Binding-site contacts:
Ligand atom C08 contacts residue ASP201 of chain 1.A at 3.9 Å.
Ligand atom C04 contacts residue ILE281 of chain 1.A at 3.7 Å (hydrophobic).
Ligand atom O03 contacts residue LYS214 of chain 1.A at 3.6 Å.
Ligand atom O04 contacts residue HIS199 of chain 1.A at 2.8 Å (h-bond).
Ligand atom O03 contacts residue THR196 of chain 1.A at 2.6 Å (h-bond).
Ligand atom O03 contacts residue ILE281 of chain 1.A at 4.0 Å.
Ligand atom O05 contacts residue HIS279 of chain 1.A at 3.2 Å (h-bond).
Ligand atom C02 contacts residue HIS199 of chain 1.A at 3.9 Å.
Ligand atom O01 contacts residue ASN294 of chain 1.A at 3.0 Å (h-bond).
Ligand atom C01 contacts residue ILE281 of chain 1.A at 3.7 Å (hydrophobic).
Ligand atom C05 contacts residue LEU188 of chain 1.A at 3.4 Å (hydrophobic).
Ligand atom C07 contacts residue GLN147 of chain 1.A at 3.3 Å.
Ligand atom O04 contacts residue HIS279 of chain 1.A at 3.3 Å (h-bond).
Ligand atom C01 contacts residue THR196 of chain 1.A at 3.6 Å.
Ligand atom C01 contacts residue TYR145 of chain 1.A at 3.3 Å (hydrophobic).
Ligand atom O05 contacts residue ASP201 of chain 1.A at 2.7 Å (salt-bridge).
Ligand atom O02 contacts residue TYR145 of chain 1.A at 3.4 Å (h-bond).
Ligand atom O05 contacts residue ZN1 of chain 1.B at 2.0 Å.
Ligand atom O05 contacts residue ASN205 of chain 1.A at 3.1 Å (h-bond).
Ligand atom O04 contacts residue ZN1 of chain 1.B at 2.1 Å.
Ligand atom O01 contacts residue TRP296 of chain 1.A at 3.8 Å.
Ligand atom O02 contacts residue ILE281 of chain 1.A at 3.5 Å.
Ligand atom O02 contacts residue PHE207 of chain 1.A at 3.3 Å.
Ligand atom C08 contacts residue TRP296 of chain 1.A at 3.7 Å (hydrophobic).
Ligand atom C02 contacts residue ZN1 of chain 1.B at 2.6 Å.
Ligand atom C08 contacts residue ASN205 of chain 1.A at 3.4 Å.
Ligand atom C07 contacts residue LEU188 of chain 1.A at 3.7 Å (hydrophobic).
Ligand atom O05 contacts residue TRP296 of chain 1.A at 3.3 Å.
Ligand atom O03 contacts residue TYR145 of chain 1.A at 2.5 Å (h-bond).
Ligand atom C06 contacts residue LEU186 of chain 1.A at 3.6 Å (hydrophobic).
Ligand atom C01 contacts residue LYS214 of chain 1.A at 3.5 Å.
Ligand atom C04 contacts residue THR196 of chain 1.A at 3.8 Å.
Ligand atom C07 contacts residue LEU186 of chain 1.A at 3.3 Å (hydrophobic).
Ligand atom O02 contacts residue LEU188 of chain 1.A at 3.6 Å.
Ligand atom C08 contacts residue HIS279 of chain 1.A at 3.9 Å.
Ligand atom C02 contacts residue HIS279 of chain 1.A at 3.9 Å.
Ligand atom O01 contacts residue ASN205 of chain 1.A at 2.8 Å (h-bond).
Ligand atom O02 contacts residue LYS214 of chain 1.A at 2.6 Å (salt-bridge).
Ligand atom O01 contacts residue PHE207 of chain 1.A at 3.6 Å.
Ligand atom C08 contacts residue ZN1 of chain 1.B at 2.7 Å.

Sequence of chain 1.A:
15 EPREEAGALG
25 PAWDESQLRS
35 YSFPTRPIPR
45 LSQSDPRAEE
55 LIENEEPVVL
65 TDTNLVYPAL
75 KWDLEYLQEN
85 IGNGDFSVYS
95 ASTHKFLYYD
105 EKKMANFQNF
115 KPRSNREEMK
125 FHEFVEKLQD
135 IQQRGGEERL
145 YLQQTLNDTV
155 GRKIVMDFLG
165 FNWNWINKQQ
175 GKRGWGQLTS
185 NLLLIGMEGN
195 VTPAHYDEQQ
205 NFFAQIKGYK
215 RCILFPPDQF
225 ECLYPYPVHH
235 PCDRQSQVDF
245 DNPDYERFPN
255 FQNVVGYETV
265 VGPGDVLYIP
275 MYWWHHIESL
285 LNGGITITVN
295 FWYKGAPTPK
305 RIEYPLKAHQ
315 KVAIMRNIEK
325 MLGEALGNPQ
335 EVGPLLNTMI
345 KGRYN

A protein and the small-molecule ligand that binds it are described below.
Small molecule (SMILES): CCC[C@@H](CC(=O)O)C(=O)C(=O)O